Sequence of chain 1.G:
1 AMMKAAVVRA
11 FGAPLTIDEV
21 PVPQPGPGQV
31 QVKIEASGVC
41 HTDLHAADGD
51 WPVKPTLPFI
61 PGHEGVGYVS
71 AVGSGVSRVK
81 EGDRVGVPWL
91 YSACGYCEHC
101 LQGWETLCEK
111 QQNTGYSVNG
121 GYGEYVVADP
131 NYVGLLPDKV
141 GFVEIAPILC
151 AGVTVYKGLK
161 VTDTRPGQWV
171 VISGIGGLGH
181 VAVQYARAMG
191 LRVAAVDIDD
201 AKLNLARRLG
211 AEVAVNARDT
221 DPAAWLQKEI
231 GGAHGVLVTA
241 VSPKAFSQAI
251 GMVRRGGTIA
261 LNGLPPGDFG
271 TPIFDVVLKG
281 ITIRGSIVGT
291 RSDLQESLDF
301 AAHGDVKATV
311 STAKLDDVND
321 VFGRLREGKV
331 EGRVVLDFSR

A protein and the small-molecule ligand that binds it are described below.
Small molecule (SMILES): O=Cc1ccco1

Sequence of chain 1.A:
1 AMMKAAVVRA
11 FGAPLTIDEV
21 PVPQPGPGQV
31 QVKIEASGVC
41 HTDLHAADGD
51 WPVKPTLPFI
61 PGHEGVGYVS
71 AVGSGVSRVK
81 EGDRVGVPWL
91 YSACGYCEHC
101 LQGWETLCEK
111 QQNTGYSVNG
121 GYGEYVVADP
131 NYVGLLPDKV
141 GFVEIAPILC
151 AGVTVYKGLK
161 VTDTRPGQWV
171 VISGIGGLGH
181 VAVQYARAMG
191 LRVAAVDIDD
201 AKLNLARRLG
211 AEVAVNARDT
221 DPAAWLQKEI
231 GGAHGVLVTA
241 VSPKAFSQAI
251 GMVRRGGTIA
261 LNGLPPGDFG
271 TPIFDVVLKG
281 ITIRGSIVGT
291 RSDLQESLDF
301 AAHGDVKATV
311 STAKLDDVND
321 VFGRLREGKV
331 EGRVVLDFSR

Binding-site contacts:
Ligand atom OXT contacts residue CYS150 of chain 1.G at 3.6 Å (h-bond).
Ligand atom C6 contacts residue VAL288 of chain 1.G at 3.8 Å (hydrophobic).
Ligand atom C1 contacts residue NAD1 of chain 1.MA at 2.9 Å.
Ligand atom C1 contacts residue TRP89 of chain 1.G at 4.1 Å (hydrophobic).
Ligand atom C1 contacts residue CYS150 of chain 1.G at 3.4 Å (hydrophobic).
Ligand atom C5 contacts residue LEU278 of chain 1.A at 4.4 Å (hydrophobic).
Ligand atom O3 contacts residue THR42 of chain 1.G at 3.1 Å (h-bond).
Ligand atom C4 contacts residue LEU264 of chain 1.G at 3.8 Å (hydrophobic).
Ligand atom C5 contacts residue NAD1 of chain 1.MA at 4.4 Å.
Ligand atom O3 contacts residue LEU264 of chain 1.G at 4.1 Å.
Ligand atom C6 contacts residue NAD1 of chain 1.MA at 3.6 Å.
Ligand atom C2 contacts residue ZN1 of chain 1.NA at 4.2 Å.
Ligand atom C1 contacts residue ZN1 of chain 1.NA at 2.8 Å.
Ligand atom C5 contacts residue TRP89 of chain 1.G at 3.2 Å (hydrophobic).
Ligand atom OXT contacts residue NAD1 of chain 1.MA at 3.2 Å.
Ligand atom OXT contacts residue THR42 of chain 1.G at 2.7 Å (h-bond).
Ligand atom C2 contacts residue NAD1 of chain 1.MA at 3.5 Å.
Ligand atom OXT contacts residue HIS63 of chain 1.G at 2.7 Å (h-bond).
Ligand atom C4 contacts residue THR42 of chain 1.G at 4.2 Å.
Ligand atom OXT contacts residue TRP89 of chain 1.G at 4.3 Å.
Ligand atom O3 contacts residue TRP89 of chain 1.G at 3.6 Å.
Ligand atom C2 contacts residue VAL288 of chain 1.G at 4.4 Å (hydrophobic).
Ligand atom C6 contacts residue ILE287 of chain 1.G at 3.5 Å (hydrophobic).
Ligand atom C5 contacts residue ILE287 of chain 1.G at 3.3 Å (hydrophobic).
Ligand atom C2 contacts residue TRP89 of chain 1.G at 3.6 Å (hydrophobic).
Ligand atom C6 contacts residue TRP89 of chain 1.G at 3.4 Å (hydrophobic).
Ligand atom C1 contacts residue THR42 of chain 1.G at 3.4 Å.
Ligand atom C1 contacts residue VAL288 of chain 1.G at 4.3 Å (hydrophobic).
Ligand atom C4 contacts residue TRP51 of chain 1.G at 3.5 Å (hydrophobic).
Ligand atom C4 contacts residue TRP89 of chain 1.G at 3.1 Å (hydrophobic).
Ligand atom OXT contacts residue ZN1 of chain 1.NA at 2.1 Å.
Ligand atom C2 contacts residue THR42 of chain 1.G at 3.6 Å.
Ligand atom OXT contacts residue CYS40 of chain 1.G at 3.6 Å (h-bond).
Ligand atom O3 contacts residue TRP51 of chain 1.G at 3.5 Å.
Ligand atom C1 contacts residue HIS63 of chain 1.G at 3.5 Å.
Ligand atom C5 contacts residue LEU264 of chain 1.G at 4.1 Å (hydrophobic).